Sequence of chain 1.C:
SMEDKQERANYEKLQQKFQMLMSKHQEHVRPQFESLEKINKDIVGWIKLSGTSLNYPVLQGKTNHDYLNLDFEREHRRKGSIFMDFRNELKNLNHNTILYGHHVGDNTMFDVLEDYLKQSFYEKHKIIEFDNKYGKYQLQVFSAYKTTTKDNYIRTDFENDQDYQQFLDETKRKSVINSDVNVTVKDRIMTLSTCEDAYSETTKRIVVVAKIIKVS

Binding-site contacts:
Ligand atom SG contacts residue LEU68 of chain 1.C at 4.2 Å.
Ligand atom O contacts residue TYR100 of chain 1.C at 4.3 Å.
Ligand atom NE2 contacts residue LEU68 of chain 1.C at 3.6 Å.
Ligand atom CD contacts residue LEU68 of chain 1.C at 4.3 Å (hydrophobic).
Ligand atom CG2 contacts residue TYR100 of chain 1.C at 4.0 Å (hydrophobic).
Ligand atom CB contacts residue ASN64 of chain 1.C at 3.5 Å.
Ligand atom SG contacts residue ARG205 of chain 1.C at 4.2 Å.
Ligand atom SG contacts residue CYS195 of chain 1.C at 2.1 Å (h-bond).
Ligand atom CA contacts residue TYR100 of chain 1.C at 3.6 Å (hydrophobic).
Ligand atom NE2 contacts residue GLU196 of chain 1.C at 3.0 Å (salt-bridge).
Ligand atom C contacts residue THR194 of chain 1.C at 4.2 Å.
Ligand atom C contacts residue TYR100 of chain 1.C at 3.4 Å (hydrophobic).
Ligand atom CA contacts residue CYS195 of chain 1.C at 3.9 Å (hydrophobic).
Ligand atom ND2 contacts residue THR149 of chain 1.C at 3.2 Å (h-bond).
Ligand atom CG2 contacts residue ILE154 of chain 1.C at 3.9 Å (hydrophobic).
Ligand atom NE2 contacts residue ALA198 of chain 1.C at 4.2 Å.
Ligand atom OG1 contacts residue ARG205 of chain 1.C at 3.0 Å (salt-bridge).
Ligand atom CG contacts residue ARG87 of chain 1.C at 4.3 Å.
Ligand atom C contacts residue ASN64 of chain 1.C at 4.2 Å.
Ligand atom CA contacts residue SO41 of chain 1.L at 3.9 Å.
Ligand atom CB contacts residue SO41 of chain 1.L at 3.1 Å.
Ligand atom CB contacts residue TYR100 of chain 1.C at 3.7 Å (hydrophobic).
Ligand atom CG contacts residue ASN64 of chain 1.C at 3.3 Å.
Ligand atom CA contacts residue SO41 of chain 1.L at 3.8 Å.
Ligand atom CG contacts residue SO41 of chain 1.L at 4.1 Å.
Ligand atom CG contacts residue ILE154 of chain 1.C at 4.3 Å (hydrophobic).
Ligand atom CB contacts residue ASN64 of chain 1.C at 4.2 Å.
Ligand atom N contacts residue SO41 of chain 1.L at 3.0 Å (h-bond).
Ligand atom C contacts residue CYS195 of chain 1.C at 2.5 Å (hydrophobic).
Ligand atom CD contacts residue GLU196 of chain 1.C at 4.4 Å.
Ligand atom OG1 contacts residue TYR153 of chain 1.C at 3.9 Å.
Ligand atom CG contacts residue HIS65 of chain 1.C at 4.3 Å.
Ligand atom O contacts residue ASN64 of chain 1.C at 3.2 Å (h-bond).
Ligand atom SG contacts residue GLU196 of chain 1.C at 3.6 Å (salt-bridge).
Ligand atom C contacts residue SO41 of chain 1.L at 3.8 Å.
Ligand atom CB contacts residue ARG205 of chain 1.C at 4.3 Å.
Ligand atom CB contacts residue TYR153 of chain 1.C at 4.1 Å (hydrophobic).
Ligand atom CG contacts residue THR149 of chain 1.C at 4.0 Å.
Ligand atom NE2 contacts residue ASP197 of chain 1.C at 4.3 Å.
Ligand atom CB contacts residue SO41 of chain 1.L at 4.3 Å.

A protein and the small-molecule ligand that binds it are described below.
Small molecule (SMILES): C[C@@H](O)[C@@H](CS)NC(=O)[C@H](CCC(N)=O)NC(=O)[C@@H]1CCCN1C(=O)[C@H](CC(N)=O)NC(=O)O